Binding-site contacts:
Ligand atom OP2 contacts residue ASN195 of chain 7.U at 3.5 Å.
Ligand atom C4' contacts residue ARG82 of chain 7.G at 3.6 Å.
Ligand atom N7 contacts residue PHE141 of chain 7.I at 3.4 Å.
Ligand atom C4' contacts residue VAL117 of chain 7.G at 3.6 Å (hydrophobic).
Ligand atom N4 contacts residue LYS51 of chain 7.I at 3.5 Å.
Ligand atom OP1 contacts residue ASP113 of chain 7.G at 2.9 Å (salt-bridge).
Ligand atom O2 contacts residue TYR188 of chain 7.I at 3.1 Å.
Ligand atom C5 contacts residue PHE141 of chain 7.I at 3.4 Å (hydrophobic).
Ligand atom O3' contacts residue ARG119 of chain 7.G at 3.6 Å.
Ligand atom OP1 contacts residue ARG112 of chain 7.G at 2.9 Å (salt-bridge).
Ligand atom O4' contacts residue GLN116 of chain 7.G at 3.4 Å.
Ligand atom OP2 contacts residue TYR54 of chain 7.I at 2.8 Å (h-bond).
Ligand atom P contacts residue TYR188 of chain 7.I at 3.4 Å.
Ligand atom O3' contacts residue ASP113 of chain 7.G at 3.6 Å.
Ligand atom OP1 contacts residue LYS120 of chain 7.G at 2.9 Å (salt-bridge).
Ligand atom OP2 contacts residue TYR188 of chain 7.I at 2.7 Å (h-bond).
Ligand atom N6 contacts residue PHE141 of chain 7.I at 3.5 Å.
Ligand atom O3' contacts residue ARG47 of chain 7.U at 3.4 Å (salt-bridge).
Ligand atom O3' contacts residue TYR188 of chain 7.I at 3.0 Å (h-bond).
Ligand atom C6 contacts residue PHE141 of chain 7.I at 3.5 Å (hydrophobic).
Ligand atom OP1 contacts residue ARG119 of chain 7.G at 3.5 Å.
Ligand atom C5' contacts residue ARG112 of chain 7.G at 3.6 Å.
Ligand atom OP2 contacts residue ASN195 of chain 7.U at 2.8 Å (h-bond).
Ligand atom C5' contacts residue ARG47 of chain 7.U at 3.4 Å.
Ligand atom OP1 contacts residue ARG82 of chain 7.G at 3.6 Å.
Ligand atom C2' contacts residue TYR188 of chain 7.I at 3.1 Å (hydrophobic).
Ligand atom C2' contacts residue CYS11 of chain 7.I at 3.6 Å (hydrophobic).
Ligand atom N1 contacts residue PHE141 of chain 7.I at 3.6 Å.
Ligand atom C5 contacts residue TYR190 of chain 7.I at 3.6 Å (hydrophobic).
Ligand atom N4 contacts residue SER52 of chain 7.I at 3.5 Å (h-bond).
Ligand atom OP1 contacts residue ARG47 of chain 7.U at 3.3 Å (salt-bridge).
Ligand atom O3' contacts residue ARG82 of chain 7.G at 3.1 Å (salt-bridge).
Ligand atom C5' contacts residue ASP113 of chain 7.G at 3.5 Å.
Ligand atom OP2 contacts residue ARG186 of chain 7.I at 2.9 Å (salt-bridge).
Ligand atom OP2 contacts residue LYS120 of chain 7.G at 2.9 Å (salt-bridge).
Ligand atom O5' contacts residue ARG112 of chain 7.G at 3.3 Å.
Ligand atom C4 contacts residue PHE141 of chain 7.I at 3.5 Å (hydrophobic).
Ligand atom C3' contacts residue TYR188 of chain 7.I at 3.2 Å (hydrophobic).
Ligand atom OP1 contacts residue VAL117 of chain 7.G at 3.6 Å.
Ligand atom O4' contacts residue ARG80 of chain 7.G at 3.2 Å (salt-bridge).

A small-molecule ligand and the protein it binds are described below.
Small molecule (SMILES): Nc1ccn([C@H]2C[C@H](O[P](=O)(O)OC[C@H]3O[C@@H](n4cnc5c(N)ncnc54)C[C@@H]3O[P](=O)(O)OC[C@H]3O[C@@H](n4ccc(N)nc4=O)C[C@@H]3O)[C@@H](CO[P](=O)(O)O[C@H]3C[C@H](n4ccc(N)nc4=O)O[C@@H]3CO[P](=O)(O)O[C@H]3C[C@H](n4cnc5c(N)ncnc54)O[C@@H]3CO[P](=O)(O)O[C@H]3C[C@H](n4cnc5c(N)ncnc54)O[C@@H]3CO[P](=O)(O)O[C@H]3C[C@H](n4ccc(N)nc4=O)O[C@@H]3COP(=O)=O)O2)c(=O)n1

Sequence of chain 7.G:
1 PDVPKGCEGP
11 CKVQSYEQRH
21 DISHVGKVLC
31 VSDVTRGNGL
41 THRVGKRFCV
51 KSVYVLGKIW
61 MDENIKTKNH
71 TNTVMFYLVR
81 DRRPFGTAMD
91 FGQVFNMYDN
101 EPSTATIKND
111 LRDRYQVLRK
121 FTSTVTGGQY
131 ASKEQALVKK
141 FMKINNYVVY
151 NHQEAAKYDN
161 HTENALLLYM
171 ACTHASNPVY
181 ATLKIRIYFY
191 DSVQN

Sequence of chain 7.I:
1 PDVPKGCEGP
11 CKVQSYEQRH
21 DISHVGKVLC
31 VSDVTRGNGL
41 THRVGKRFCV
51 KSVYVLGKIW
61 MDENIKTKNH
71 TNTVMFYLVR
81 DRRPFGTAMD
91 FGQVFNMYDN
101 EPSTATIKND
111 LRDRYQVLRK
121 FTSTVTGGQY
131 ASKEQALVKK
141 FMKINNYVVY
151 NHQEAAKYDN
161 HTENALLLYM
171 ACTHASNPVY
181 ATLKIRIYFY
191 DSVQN

Sequence of chain 7.U:
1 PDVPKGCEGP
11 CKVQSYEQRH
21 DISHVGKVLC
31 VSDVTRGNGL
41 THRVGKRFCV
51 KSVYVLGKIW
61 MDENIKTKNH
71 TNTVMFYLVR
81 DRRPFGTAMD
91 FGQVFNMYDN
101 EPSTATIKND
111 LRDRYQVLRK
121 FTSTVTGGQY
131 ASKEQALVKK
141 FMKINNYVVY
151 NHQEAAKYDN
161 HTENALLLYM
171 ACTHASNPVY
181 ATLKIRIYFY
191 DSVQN